Sequence of chain 1.B:
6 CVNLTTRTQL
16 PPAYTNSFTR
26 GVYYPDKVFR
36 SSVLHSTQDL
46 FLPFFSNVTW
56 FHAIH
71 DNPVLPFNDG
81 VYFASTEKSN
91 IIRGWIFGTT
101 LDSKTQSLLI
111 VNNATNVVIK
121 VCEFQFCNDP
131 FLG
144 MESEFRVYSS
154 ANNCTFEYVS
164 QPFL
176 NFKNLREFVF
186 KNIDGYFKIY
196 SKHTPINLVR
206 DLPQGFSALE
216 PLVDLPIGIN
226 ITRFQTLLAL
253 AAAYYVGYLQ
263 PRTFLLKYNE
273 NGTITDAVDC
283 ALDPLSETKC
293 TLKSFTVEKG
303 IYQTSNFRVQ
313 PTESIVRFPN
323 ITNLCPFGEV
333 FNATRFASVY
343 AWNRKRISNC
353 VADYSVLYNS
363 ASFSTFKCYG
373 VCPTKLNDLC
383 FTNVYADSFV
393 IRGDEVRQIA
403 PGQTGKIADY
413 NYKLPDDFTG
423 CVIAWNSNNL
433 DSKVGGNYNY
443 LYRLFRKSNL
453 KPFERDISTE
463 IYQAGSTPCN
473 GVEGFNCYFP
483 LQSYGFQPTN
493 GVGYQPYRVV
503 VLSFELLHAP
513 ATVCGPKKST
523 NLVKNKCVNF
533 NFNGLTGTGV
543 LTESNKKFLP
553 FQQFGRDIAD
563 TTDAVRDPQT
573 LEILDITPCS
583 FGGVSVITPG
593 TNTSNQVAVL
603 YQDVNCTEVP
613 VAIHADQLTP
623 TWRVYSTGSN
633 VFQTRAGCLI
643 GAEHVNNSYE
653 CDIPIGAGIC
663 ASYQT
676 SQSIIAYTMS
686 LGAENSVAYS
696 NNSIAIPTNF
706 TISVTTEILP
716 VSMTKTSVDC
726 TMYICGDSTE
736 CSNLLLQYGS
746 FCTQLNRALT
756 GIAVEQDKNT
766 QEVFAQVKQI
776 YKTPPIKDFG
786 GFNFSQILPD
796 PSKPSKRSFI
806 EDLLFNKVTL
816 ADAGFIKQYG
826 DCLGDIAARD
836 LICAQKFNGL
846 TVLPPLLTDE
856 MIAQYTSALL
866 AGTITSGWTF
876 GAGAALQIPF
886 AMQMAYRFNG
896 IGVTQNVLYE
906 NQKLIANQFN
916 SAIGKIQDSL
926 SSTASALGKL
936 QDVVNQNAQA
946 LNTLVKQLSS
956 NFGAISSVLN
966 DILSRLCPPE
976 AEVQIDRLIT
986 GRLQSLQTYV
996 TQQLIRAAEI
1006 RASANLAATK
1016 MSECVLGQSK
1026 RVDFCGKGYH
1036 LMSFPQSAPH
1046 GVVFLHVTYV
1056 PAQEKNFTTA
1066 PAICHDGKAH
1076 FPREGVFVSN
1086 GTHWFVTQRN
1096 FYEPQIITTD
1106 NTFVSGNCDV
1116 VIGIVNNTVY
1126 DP

Sequence of chain 1.C:
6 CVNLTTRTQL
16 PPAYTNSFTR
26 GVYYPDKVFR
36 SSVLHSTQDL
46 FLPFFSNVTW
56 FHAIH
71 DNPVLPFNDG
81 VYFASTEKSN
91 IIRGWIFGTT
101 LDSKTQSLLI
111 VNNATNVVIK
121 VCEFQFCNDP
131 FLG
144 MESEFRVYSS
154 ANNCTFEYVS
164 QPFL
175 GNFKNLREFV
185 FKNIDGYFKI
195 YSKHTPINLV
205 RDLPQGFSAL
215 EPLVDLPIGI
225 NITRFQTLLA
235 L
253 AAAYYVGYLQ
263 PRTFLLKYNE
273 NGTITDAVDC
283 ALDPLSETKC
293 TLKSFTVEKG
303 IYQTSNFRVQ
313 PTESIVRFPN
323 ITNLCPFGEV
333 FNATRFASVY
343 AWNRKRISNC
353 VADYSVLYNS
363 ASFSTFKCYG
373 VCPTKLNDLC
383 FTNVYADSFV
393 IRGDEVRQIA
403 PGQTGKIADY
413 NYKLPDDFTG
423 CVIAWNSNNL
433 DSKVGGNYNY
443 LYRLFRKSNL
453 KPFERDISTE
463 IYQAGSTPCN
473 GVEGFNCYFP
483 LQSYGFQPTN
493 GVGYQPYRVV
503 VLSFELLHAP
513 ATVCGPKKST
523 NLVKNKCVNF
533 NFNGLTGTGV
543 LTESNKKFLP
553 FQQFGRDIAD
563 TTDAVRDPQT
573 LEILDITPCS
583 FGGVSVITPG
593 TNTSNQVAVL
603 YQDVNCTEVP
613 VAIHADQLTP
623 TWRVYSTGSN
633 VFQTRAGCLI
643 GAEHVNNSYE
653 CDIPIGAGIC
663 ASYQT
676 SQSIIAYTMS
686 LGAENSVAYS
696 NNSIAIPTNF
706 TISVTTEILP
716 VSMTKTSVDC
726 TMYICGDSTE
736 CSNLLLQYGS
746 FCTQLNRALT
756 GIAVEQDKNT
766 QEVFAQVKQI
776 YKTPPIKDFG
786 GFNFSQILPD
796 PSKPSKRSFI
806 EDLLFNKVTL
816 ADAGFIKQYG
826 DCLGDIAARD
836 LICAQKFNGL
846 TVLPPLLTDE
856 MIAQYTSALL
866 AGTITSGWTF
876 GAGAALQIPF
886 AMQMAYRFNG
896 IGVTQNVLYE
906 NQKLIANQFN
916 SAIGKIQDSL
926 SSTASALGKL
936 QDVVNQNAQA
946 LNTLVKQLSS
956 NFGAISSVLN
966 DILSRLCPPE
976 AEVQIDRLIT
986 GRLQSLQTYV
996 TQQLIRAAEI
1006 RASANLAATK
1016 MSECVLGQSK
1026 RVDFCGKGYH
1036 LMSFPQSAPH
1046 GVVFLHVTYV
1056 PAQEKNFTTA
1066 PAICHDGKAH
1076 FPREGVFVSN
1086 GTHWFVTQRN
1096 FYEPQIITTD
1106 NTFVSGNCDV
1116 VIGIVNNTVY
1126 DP

The small molecule below binds the protein below.
Small molecule (SMILES): CC(=O)N[C@H]1[C@H](O[C@H]2[C@H](O)[C@@H](NC(C)=O)CO[C@@H]2CO)O[C@H](CO)[C@@H](O)[C@@H]1O

Binding-site contacts:
Ligand atom O5 contacts residue THR99 of chain 1.C at 4.0 Å.
Ligand atom C5 contacts residue THR227 of chain 1.C at 3.7 Å.
Ligand atom O7 contacts residue ARG448 of chain 1.B at 2.9 Å (salt-bridge).
Ligand atom O7 contacts residue SER450 of chain 1.B at 4.1 Å.
Ligand atom C4 contacts residue ASN225 of chain 1.C at 4.2 Å.
Ligand atom C8 contacts residue ASN451 of chain 1.B at 3.2 Å.
Ligand atom C1 contacts residue THR227 of chain 1.C at 3.8 Å.
Ligand atom C5 contacts residue ASN225 of chain 1.C at 3.7 Å.
Ligand atom O7 contacts residue ASN225 of chain 1.C at 4.3 Å.
Ligand atom C7 contacts residue ASN225 of chain 1.C at 3.8 Å.
Ligand atom O7 contacts residue ASN451 of chain 1.B at 4.2 Å.
Ligand atom O3 contacts residue SER450 of chain 1.B at 4.5 Å.
Ligand atom C7 contacts residue ARG448 of chain 1.B at 3.4 Å.
Ligand atom C7 contacts residue ASN451 of chain 1.B at 4.2 Å.
Ligand atom O5 contacts residue THR227 of chain 1.C at 3.4 Å.
Ligand atom C3 contacts residue ASN225 of chain 1.C at 3.7 Å.
Ligand atom N2 contacts residue ARG448 of chain 1.B at 4.4 Å.
Ligand atom C8 contacts residue ARG448 of chain 1.B at 3.5 Å.
Ligand atom O6 contacts residue LYS449 of chain 1.B at 4.1 Å.
Ligand atom C6 contacts residue THR227 of chain 1.C at 4.0 Å.
Ligand atom C6 contacts residue LYS449 of chain 1.B at 4.0 Å.
Ligand atom N2 contacts residue ASN225 of chain 1.C at 2.8 Å (h-bond).
Ligand atom C2 contacts residue ASN225 of chain 1.C at 2.4 Å.
Ligand atom C8 contacts residue LYS453 of chain 1.B at 4.2 Å.
Ligand atom C7 contacts residue GLU456 of chain 1.B at 4.3 Å.
Ligand atom C1 contacts residue ASN225 of chain 1.C at 1.4 Å.
Ligand atom C8 contacts residue GLU456 of chain 1.B at 3.8 Å.
Ligand atom O5 contacts residue ASN225 of chain 1.C at 2.4 Å (h-bond).